Sequence of chain 1.A:
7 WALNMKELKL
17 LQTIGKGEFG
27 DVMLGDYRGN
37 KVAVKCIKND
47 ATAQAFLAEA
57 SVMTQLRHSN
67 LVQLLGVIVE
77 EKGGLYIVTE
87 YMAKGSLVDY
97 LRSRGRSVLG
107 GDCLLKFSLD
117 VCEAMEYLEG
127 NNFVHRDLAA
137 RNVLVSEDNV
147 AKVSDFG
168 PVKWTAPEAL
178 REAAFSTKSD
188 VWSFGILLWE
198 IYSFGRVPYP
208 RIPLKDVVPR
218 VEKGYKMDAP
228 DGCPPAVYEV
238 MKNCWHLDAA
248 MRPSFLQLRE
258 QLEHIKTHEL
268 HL

Binding-site contacts:
Ligand atom C25 contacts residue ILE20 of chain 1.A at 3.6 Å (hydrophobic).
Ligand atom N2 contacts residue VAL28 of chain 1.A at 3.7 Å.
Ligand atom C1 contacts residue ILE20 of chain 1.A at 3.0 Å (hydrophobic).
Ligand atom C13 contacts residue SER150 of chain 1.A at 3.7 Å.
Ligand atom N3 contacts residue ILE20 of chain 1.A at 3.8 Å.
Ligand atom C17 contacts residue VAL28 of chain 1.A at 3.6 Å (hydrophobic).
Ligand atom C7 contacts residue LEU140 of chain 1.A at 3.8 Å (hydrophobic).
Ligand atom C20 contacts residue ILE20 of chain 1.A at 3.5 Å (hydrophobic).
Ligand atom C14 contacts residue ASP151 of chain 1.A at 3.9 Å.
Ligand atom N4 contacts residue SER92 of chain 1.A at 3.5 Å (h-bond).
Ligand atom C8 contacts residue ALA39 of chain 1.A at 3.8 Å (hydrophobic).
Ligand atom O4 contacts residue GLY21 of chain 1.A at 3.3 Å.
Ligand atom C14 contacts residue LYS41 of chain 1.A at 3.7 Å.
Ligand atom C27 contacts residue LEU140 of chain 1.A at 3.3 Å (hydrophobic).
Ligand atom N1 contacts residue GLU86 of chain 1.A at 3.6 Å.
Ligand atom C14 contacts residue SER150 of chain 1.A at 3.9 Å.
Ligand atom N1 contacts residue ALA39 of chain 1.A at 3.4 Å.
Ligand atom C19 contacts residue LEU140 of chain 1.A at 3.9 Å (hydrophobic).
Ligand atom C9 contacts residue LEU140 of chain 1.A at 3.5 Å (hydrophobic).
Ligand atom C13 contacts residue LYS41 of chain 1.A at 3.8 Å.
Ligand atom C28 contacts residue SER92 of chain 1.A at 3.8 Å.
Ligand atom C9 contacts residue THR85 of chain 1.A at 3.6 Å.
Ligand atom C11 contacts residue LEU140 of chain 1.A at 3.7 Å (hydrophobic).
Ligand atom C4 contacts residue ILE20 of chain 1.A at 3.4 Å (hydrophobic).
Ligand atom N1 contacts residue MET88 of chain 1.A at 3.7 Å.
Ligand atom C10 contacts residue LEU140 of chain 1.A at 3.4 Å (hydrophobic).
Ligand atom C15 contacts residue ASP151 of chain 1.A at 3.8 Å.
Ligand atom C3 contacts residue ILE20 of chain 1.A at 3.8 Å (hydrophobic).
Ligand atom C6 contacts residue LEU140 of chain 1.A at 3.7 Å (hydrophobic).
Ligand atom C27 contacts residue ARG137 of chain 1.A at 3.8 Å.
Ligand atom C25 contacts residue GLY21 of chain 1.A at 3.7 Å.
Ligand atom C28 contacts residue ARG137 of chain 1.A at 3.5 Å.
Ligand atom C2 contacts residue ILE20 of chain 1.A at 3.5 Å (hydrophobic).
Ligand atom N4 contacts residue ARG137 of chain 1.A at 3.6 Å (salt-bridge).
Ligand atom C5 contacts residue ILE20 of chain 1.A at 3.6 Å (hydrophobic).
Ligand atom C26 contacts residue VAL28 of chain 1.A at 3.8 Å (hydrophobic).
Ligand atom N1 contacts residue THR85 of chain 1.A at 3.7 Å.
Ligand atom C8 contacts residue MET88 of chain 1.A at 3.7 Å (hydrophobic).
Ligand atom O5 contacts residue MET88 of chain 1.A at 3.0 Å (h-bond).
Ligand atom O5 contacts residue TYR87 of chain 1.A at 3.5 Å.

This small molecule binds to this protein.
Small molecule (SMILES): CN[C@@H]1C[C@H]2O[C@@](C)([C@@H]1OC)n1c3ccccc3c3c4c(c5c6ccccc6n2c5c31)C(=O)NC4